A small-molecule ligand and the protein it binds are described below.
Small molecule (SMILES): CC(=O)N[C@@H]1[C@@H](O)[C@H](O)[C@@H](CO)O[C@H]1O

Binding-site contacts:
Ligand atom N2 contacts residue ASN78 of chain 1.A at 2.9 Å (h-bond).
Ligand atom C5 contacts residue ASN78 of chain 1.A at 3.7 Å.
Ligand atom C7 contacts residue ASN78 of chain 1.A at 3.5 Å.
Ligand atom C8 contacts residue ARG76 of chain 1.A at 4.1 Å.
Ligand atom C1 contacts residue ASN78 of chain 1.A at 1.4 Å.
Ligand atom C2 contacts residue ASN78 of chain 1.A at 2.4 Å.
Ligand atom C7 contacts residue SER77 of chain 1.A at 4.3 Å.
Ligand atom C8 contacts residue SER77 of chain 1.A at 4.0 Å.
Ligand atom C4 contacts residue ASN78 of chain 1.A at 4.2 Å.
Ligand atom N2 contacts residue ARG76 of chain 1.A at 4.2 Å.
Ligand atom O7 contacts residue ASN78 of chain 1.A at 3.6 Å.
Ligand atom C8 contacts residue LEU53 of chain 1.B at 3.9 Å (hydrophobic).
Ligand atom C3 contacts residue ASN78 of chain 1.A at 3.8 Å.
Ligand atom O5 contacts residue ASN78 of chain 1.A at 2.4 Å (h-bond).
Ligand atom O7 contacts residue SER77 of chain 1.A at 4.4 Å.

Sequence of chain 1.A:
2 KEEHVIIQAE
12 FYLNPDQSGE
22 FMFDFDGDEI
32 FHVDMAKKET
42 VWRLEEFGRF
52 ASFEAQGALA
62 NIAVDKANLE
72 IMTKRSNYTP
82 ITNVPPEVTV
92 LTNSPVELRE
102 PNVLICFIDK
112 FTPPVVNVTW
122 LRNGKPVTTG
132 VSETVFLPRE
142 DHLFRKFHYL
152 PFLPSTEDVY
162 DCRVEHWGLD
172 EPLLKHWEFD

Sequence of chain 1.B:
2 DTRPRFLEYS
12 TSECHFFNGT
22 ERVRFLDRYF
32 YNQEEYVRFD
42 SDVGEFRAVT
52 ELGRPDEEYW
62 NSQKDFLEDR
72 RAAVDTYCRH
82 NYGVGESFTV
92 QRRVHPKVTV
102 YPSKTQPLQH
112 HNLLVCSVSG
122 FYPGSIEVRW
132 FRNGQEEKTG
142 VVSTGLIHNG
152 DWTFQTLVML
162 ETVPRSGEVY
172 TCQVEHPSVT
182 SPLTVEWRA